The protein below binds the small molecule below.
Small molecule (SMILES): CC(C)C[C@H](NC(=O)[C@H](CC1=c2ccccc2=NC1)NC(=O)[C@H](CC(=O)O)NC(=O)[C@H](CCC(N)=O)NC(=O)[C@H](CC(N)=O)NC(=O)[C@H](CCCN=C(N)N)NC(=O)[C@H](CO)NC(=O)CNC(=O)[C@@H](N)CCC(=O)O)C(=O)O

Binding-site contacts:
Ligand atom CG contacts residue LYS66 of chain 1.D at 2.9 Å.
Ligand atom C contacts residue TYR84 of chain 1.D at 3.2 Å (hydrophobic).
Ligand atom ND2 contacts residue TRP73 of chain 1.D at 3.3 Å.
Ligand atom OE2 contacts residue TRP167 of chain 1.D at 2.7 Å (h-bond).
Ligand atom N contacts residue TYR7 of chain 1.D at 2.8 Å (h-bond).
Ligand atom CG contacts residue GLN70 of chain 1.D at 3.3 Å.
Ligand atom CB contacts residue TRP73 of chain 1.D at 3.3 Å (hydrophobic).
Ligand atom CG contacts residue GLU63 of chain 1.D at 3.4 Å.
Ligand atom N contacts residue SER77 of chain 1.D at 3.3 Å (h-bond).
Ligand atom O contacts residue TYR159 of chain 1.D at 2.9 Å (h-bond).
Ligand atom CA contacts residue TYR7 of chain 1.D at 3.1 Å (hydrophobic).
Ligand atom O contacts residue TYR84 of chain 1.D at 2.8 Å (h-bond).
Ligand atom OD1 contacts residue LYS146 of chain 1.D at 3.3 Å.
Ligand atom OXT contacts residue TYR84 of chain 1.D at 2.9 Å (h-bond).
Ligand atom NE2 contacts residue SER150 of chain 1.D at 2.7 Å (h-bond).
Ligand atom OXT contacts residue LYS146 of chain 1.D at 2.8 Å (salt-bridge).
Ligand atom CD2 contacts residue TRP147 of chain 1.D at 3.3 Å (hydrophobic).
Ligand atom CB contacts residue TYR159 of chain 1.D at 3.4 Å (hydrophobic).
Ligand atom N contacts residue GLN70 of chain 1.D at 2.9 Å (h-bond).
Ligand atom ND2 contacts residue GLN97 of chain 1.D at 2.9 Å (h-bond).
Ligand atom O contacts residue TRP73 of chain 1.D at 3.1 Å (h-bond).
Ligand atom OXT contacts residue ASN80 of chain 1.D at 3.2 Å (h-bond).
Ligand atom N contacts residue TYR156 of chain 1.D at 3.2 Å (h-bond).
Ligand atom CD contacts residue TRP167 of chain 1.D at 3.3 Å (hydrophobic).
Ligand atom C contacts residue TYR7 of chain 1.D at 3.3 Å (hydrophobic).
Ligand atom CA contacts residue TYR156 of chain 1.D at 3.4 Å (hydrophobic).
Ligand atom O contacts residue HIS155 of chain 1.D at 2.6 Å (h-bond).
Ligand atom CD contacts residue LYS66 of chain 1.D at 3.1 Å.
Ligand atom N contacts residue TYR171 of chain 1.D at 2.7 Å (h-bond).
Ligand atom O contacts residue TRP147 of chain 1.D at 3.4 Å (h-bond).
Ligand atom OD1 contacts residue GLN97 of chain 1.D at 3.1 Å (h-bond).
Ligand atom N contacts residue GLU63 of chain 1.D at 2.9 Å (salt-bridge).
Ligand atom OD1 contacts residue GLN70 of chain 1.D at 3.2 Å (h-bond).
Ligand atom N contacts residue TYR7 of chain 1.D at 3.4 Å.
Ligand atom OE1 contacts residue LYS66 of chain 1.D at 3.4 Å (salt-bridge).
Ligand atom O contacts residue LYS66 of chain 1.D at 3.1 Å.
Ligand atom O contacts residue TRP73 of chain 1.D at 3.1 Å (h-bond).
Ligand atom O contacts residue TRP147 of chain 1.D at 2.7 Å (h-bond).
Ligand atom O contacts residue THR143 of chain 1.D at 2.8 Å (h-bond).
Ligand atom O contacts residue TYR7 of chain 1.D at 3.4 Å.

Sequence of chain 1.D:
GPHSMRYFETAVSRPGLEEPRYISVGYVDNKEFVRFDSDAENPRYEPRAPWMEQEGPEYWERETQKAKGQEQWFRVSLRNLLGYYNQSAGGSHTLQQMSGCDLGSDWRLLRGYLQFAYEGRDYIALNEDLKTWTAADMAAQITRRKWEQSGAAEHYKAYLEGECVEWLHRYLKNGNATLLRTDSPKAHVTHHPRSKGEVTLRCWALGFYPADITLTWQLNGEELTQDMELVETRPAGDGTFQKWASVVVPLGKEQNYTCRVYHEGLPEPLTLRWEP